Sequence of chain 1.A:
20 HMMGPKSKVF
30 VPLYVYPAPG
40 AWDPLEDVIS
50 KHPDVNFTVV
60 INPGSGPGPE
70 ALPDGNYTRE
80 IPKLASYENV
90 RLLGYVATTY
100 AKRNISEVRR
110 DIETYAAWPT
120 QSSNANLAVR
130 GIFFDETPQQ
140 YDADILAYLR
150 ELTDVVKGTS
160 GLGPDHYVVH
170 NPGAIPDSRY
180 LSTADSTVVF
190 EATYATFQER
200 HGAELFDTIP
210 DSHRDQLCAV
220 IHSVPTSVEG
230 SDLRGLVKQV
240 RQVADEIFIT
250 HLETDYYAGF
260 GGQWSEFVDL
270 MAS

Binding-site contacts:
Ligand atom C8 contacts residue TYR256 of chain 1.A at 3.5 Å (hydrophobic).
Ligand atom O3 contacts residue TYR94 of chain 1.A at 3.1 Å.
Ligand atom C3 contacts residue TYR33 of chain 1.A at 3.4 Å (hydrophobic).
Ligand atom O7 contacts residue TYR33 of chain 1.A at 2.9 Å (h-bond).
Ligand atom O1 contacts residue ASN170 of chain 1.A at 4.0 Å.
Ligand atom O1 contacts residue GLU190 of chain 1.A at 4.1 Å.
Ligand atom C4 contacts residue TYR33 of chain 1.A at 4.2 Å (hydrophobic).
Ligand atom O7 contacts residue PHE132 of chain 1.A at 3.3 Å.
Ligand atom C8 contacts residue GLU190 of chain 1.A at 3.1 Å.
Ligand atom C8 contacts residue ASN170 of chain 1.A at 3.8 Å.
Ligand atom O5 contacts residue ASP134 of chain 1.A at 3.8 Å.
Ligand atom N2 contacts residue GLU190 of chain 1.A at 2.6 Å (salt-bridge).
Ligand atom C3 contacts residue TYR256 of chain 1.A at 4.1 Å (hydrophobic).
Ligand atom C1 contacts residue GLU190 of chain 1.A at 3.7 Å.
Ligand atom C7 contacts residue TYR256 of chain 1.A at 3.8 Å (hydrophobic).
Ligand atom C1 contacts residue ASP134 of chain 1.A at 3.7 Å.
Ligand atom C2 contacts residue TYR256 of chain 1.A at 4.3 Å (hydrophobic).
Ligand atom C2 contacts residue ASN170 of chain 1.A at 4.0 Å.
Ligand atom N2 contacts residue ASN170 of chain 1.A at 3.4 Å (h-bond).
Ligand atom O7 contacts residue ASN170 of chain 1.A at 3.7 Å.
Ligand atom N2 contacts residue ASP134 of chain 1.A at 4.2 Å.
Ligand atom C3 contacts residue ASP134 of chain 1.A at 4.0 Å.
Ligand atom C4 contacts residue ASP134 of chain 1.A at 4.1 Å.
Ligand atom O3 contacts residue TYR33 of chain 1.A at 2.9 Å.
Ligand atom O3 contacts residue ASP134 of chain 1.A at 3.8 Å.
Ligand atom C7 contacts residue PHE132 of chain 1.A at 4.1 Å (hydrophobic).
Ligand atom O4 contacts residue TYR94 of chain 1.A at 3.0 Å (h-bond).
Ligand atom N2 contacts residue TYR256 of chain 1.A at 3.5 Å.
Ligand atom O1 contacts residue ASP134 of chain 1.A at 3.2 Å (salt-bridge).
Ligand atom C4 contacts residue TYR94 of chain 1.A at 4.4 Å (hydrophobic).
Ligand atom C3 contacts residue TYR94 of chain 1.A at 4.2 Å (hydrophobic).
Ligand atom C2 contacts residue GLU190 of chain 1.A at 3.7 Å.
Ligand atom O4 contacts residue ASP134 of chain 1.A at 3.2 Å (salt-bridge).
Ligand atom C8 contacts residue PRO31 of chain 1.A at 4.3 Å (hydrophobic).
Ligand atom O7 contacts residue ASP134 of chain 1.A at 4.3 Å.
Ligand atom O3 contacts residue PHE132 of chain 1.A at 4.4 Å.
Ligand atom C2 contacts residue ASP134 of chain 1.A at 3.5 Å.
Ligand atom C7 contacts residue TYR33 of chain 1.A at 4.0 Å (hydrophobic).
Ligand atom C7 contacts residue ASN170 of chain 1.A at 3.4 Å.
Ligand atom C7 contacts residue GLU190 of chain 1.A at 3.3 Å.

This small molecule binds to this protein.
Small molecule (SMILES): CC(=O)N[C@@H]1[C@@H](O)[C@@H](O)[C@@H](CO)O[C@H]1O